Binding-site contacts:
Ligand atom CBD contacts residue MET116 of chain 1.C at 3.6 Å (hydrophobic).
Ligand atom CAP contacts residue TRP24 of chain 1.C at 4.0 Å (hydrophobic).
Ligand atom CBC contacts residue TRP24 of chain 1.C at 3.3 Å (hydrophobic).
Ligand atom CAD contacts residue LEU20 of chain 1.C at 3.6 Å (hydrophobic).
Ligand atom CLA contacts residue LEU20 of chain 1.C at 3.9 Å.
Ligand atom CAC contacts residue TYR113 of chain 1.C at 4.1 Å (hydrophobic).
Ligand atom CBF contacts residue TRP24 of chain 1.C at 3.4 Å (hydrophobic).
Ligand atom CAC contacts residue MET116 of chain 1.C at 3.7 Å (hydrophobic).
Ligand atom CAY contacts residue SER17 of chain 1.C at 3.8 Å.
Ligand atom CLA contacts residue TYR113 of chain 1.C at 3.7 Å.
Ligand atom CAD contacts residue TRP24 of chain 1.C at 3.6 Å (hydrophobic).
Ligand atom CAX contacts residue ILE342 of chain 1.C at 4.0 Å (hydrophobic).
Ligand atom CAY contacts residue GLU21 of chain 1.C at 3.2 Å.
Ligand atom CAL contacts residue TYR113 of chain 1.C at 3.4 Å (hydrophobic).
Ligand atom OAI contacts residue TRP24 of chain 1.C at 3.5 Å.
Ligand atom CAX contacts residue SER17 of chain 1.C at 3.3 Å.
Ligand atom NBA contacts residue GLU21 of chain 1.C at 2.6 Å (salt-bridge).
Ligand atom CBC contacts residue GLU21 of chain 1.C at 3.6 Å.
Ligand atom CAB contacts residue LEU20 of chain 1.C at 4.0 Å (hydrophobic).
Ligand atom CAX contacts residue LEU20 of chain 1.C at 4.1 Å (hydrophobic).
Ligand atom CAU contacts residue TRP24 of chain 1.C at 4.0 Å (hydrophobic).
Ligand atom CAK contacts residue LEU20 of chain 1.C at 4.0 Å (hydrophobic).
Ligand atom CBB contacts residue TRP24 of chain 1.C at 4.1 Å (hydrophobic).
Ligand atom CBB contacts residue GLU21 of chain 1.C at 3.5 Å.
Ligand atom CBD contacts residue TRP24 of chain 1.C at 3.7 Å (hydrophobic).
Ligand atom CAA contacts residue LEU20 of chain 1.C at 3.7 Å (hydrophobic).
Ligand atom CAA contacts residue TRP24 of chain 1.C at 3.6 Å (hydrophobic).
Ligand atom CAB contacts residue PHE117 of chain 1.C at 3.9 Å (hydrophobic).
Ligand atom CAK contacts residue TYR113 of chain 1.C at 4.0 Å (hydrophobic).
Ligand atom CLA contacts residue SER17 of chain 1.C at 4.0 Å.
Ligand atom CAY contacts residue ILE342 of chain 1.C at 4.0 Å (hydrophobic).
Ligand atom CAF contacts residue TYR113 of chain 1.C at 3.6 Å (hydrophobic).
Ligand atom CAZ contacts residue GLU21 of chain 1.C at 3.4 Å.
Ligand atom CAT contacts residue TRP24 of chain 1.C at 3.7 Å (hydrophobic).
Ligand atom CLA contacts residue GLY16 of chain 1.C at 3.8 Å.
Ligand atom NAS contacts residue TRP24 of chain 1.C at 4.2 Å.
Ligand atom CLA contacts residue GLY52 of chain 1.C at 3.2 Å.
Ligand atom CAF contacts residue MET116 of chain 1.C at 3.6 Å (hydrophobic).
Ligand atom CAL contacts residue LEU20 of chain 1.C at 3.8 Å (hydrophobic).
Ligand atom CLA contacts residue VAL56 of chain 1.C at 4.1 Å.

Sequence of chain 1.C:
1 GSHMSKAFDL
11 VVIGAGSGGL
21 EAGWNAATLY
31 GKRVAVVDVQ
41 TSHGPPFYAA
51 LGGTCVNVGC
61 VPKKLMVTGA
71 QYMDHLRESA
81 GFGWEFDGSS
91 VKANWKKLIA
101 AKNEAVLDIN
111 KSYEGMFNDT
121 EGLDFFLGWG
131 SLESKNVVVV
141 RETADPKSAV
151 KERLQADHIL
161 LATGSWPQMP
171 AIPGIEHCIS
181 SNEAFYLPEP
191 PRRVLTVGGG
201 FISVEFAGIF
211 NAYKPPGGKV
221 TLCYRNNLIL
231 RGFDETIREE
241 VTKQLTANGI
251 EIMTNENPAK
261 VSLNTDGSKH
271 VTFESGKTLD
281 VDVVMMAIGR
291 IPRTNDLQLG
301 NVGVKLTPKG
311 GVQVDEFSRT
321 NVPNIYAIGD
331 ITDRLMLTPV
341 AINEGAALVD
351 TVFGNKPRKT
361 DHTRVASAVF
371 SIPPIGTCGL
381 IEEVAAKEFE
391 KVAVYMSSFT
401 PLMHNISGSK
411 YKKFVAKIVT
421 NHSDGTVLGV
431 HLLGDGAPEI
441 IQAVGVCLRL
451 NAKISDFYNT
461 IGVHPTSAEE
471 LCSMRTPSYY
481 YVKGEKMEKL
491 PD

The small molecule below binds the protein below.
Small molecule (SMILES): CC1=Nc2ccc(Cl)cc2[C@H](c2ccccc2)N1CCN1CCN(C(=O)c2ccco2)CC1